The small molecule below binds the protein below.
Small molecule (SMILES): CC(=O)N[C@H]1[C@H](O[C@H]2[C@H](O)[C@@H](NC(C)=O)CO[C@@H]2CO)O[C@H](CO)[C@@H](O)[C@@H]1O

Binding-site contacts:
Ligand atom N2 contacts residue ASN55 of chain 1.B at 2.8 Å (h-bond).
Ligand atom C1 contacts residue LYS2 of chain 1.B at 4.3 Å.
Ligand atom C7 contacts residue LEU40 of chain 1.A at 4.0 Å (hydrophobic).
Ligand atom C2 contacts residue ASN55 of chain 1.B at 2.4 Å.
Ligand atom C8 contacts residue VAL150 of chain 1.A at 3.3 Å (hydrophobic).
Ligand atom C8 contacts residue THR58 of chain 1.B at 3.6 Å.
Ligand atom C7 contacts residue VAL150 of chain 1.A at 4.1 Å (hydrophobic).
Ligand atom O6 contacts residue LYS2 of chain 1.B at 1.9 Å (salt-bridge).
Ligand atom C7 contacts residue ASN55 of chain 1.B at 3.4 Å.
Ligand atom O7 contacts residue VAL150 of chain 1.A at 4.1 Å.
Ligand atom O3 contacts residue GLU126 of chain 1.A at 4.3 Å.
Ligand atom C3 contacts residue ASN55 of chain 1.B at 3.7 Å.
Ligand atom C4 contacts residue LYS2 of chain 1.B at 3.7 Å.
Ligand atom C5 contacts residue LYS2 of chain 1.B at 3.4 Å.
Ligand atom C4 contacts residue ASN55 of chain 1.B at 4.2 Å.
Ligand atom O5 contacts residue ASN55 of chain 1.B at 2.3 Å (h-bond).
Ligand atom C1 contacts residue ASN55 of chain 1.B at 1.4 Å.
Ligand atom C8 contacts residue LEU40 of chain 1.A at 4.4 Å (hydrophobic).
Ligand atom C8 contacts residue ASN55 of chain 1.B at 4.4 Å.
Ligand atom O7 contacts residue ASN55 of chain 1.B at 3.5 Å (h-bond).
Ligand atom O5 contacts residue LYS2 of chain 1.B at 3.2 Å (salt-bridge).
Ligand atom C8 contacts residue GLU126 of chain 1.A at 4.2 Å.
Ligand atom C8 contacts residue ALA128 of chain 1.A at 4.2 Å (hydrophobic).
Ligand atom O7 contacts residue LEU40 of chain 1.A at 3.1 Å.
Ligand atom C6 contacts residue LYS2 of chain 1.B at 3.0 Å.
Ligand atom O6 contacts residue PRO1 of chain 1.B at 4.4 Å.
Ligand atom C5 contacts residue ASN55 of chain 1.B at 3.6 Å.
Ligand atom C2 contacts residue LYS2 of chain 1.B at 4.3 Å.

Sequence of chain 1.B:
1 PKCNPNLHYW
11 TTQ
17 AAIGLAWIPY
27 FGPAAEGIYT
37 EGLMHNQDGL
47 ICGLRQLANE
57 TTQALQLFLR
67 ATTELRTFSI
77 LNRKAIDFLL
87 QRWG

Sequence of chain 1.A:
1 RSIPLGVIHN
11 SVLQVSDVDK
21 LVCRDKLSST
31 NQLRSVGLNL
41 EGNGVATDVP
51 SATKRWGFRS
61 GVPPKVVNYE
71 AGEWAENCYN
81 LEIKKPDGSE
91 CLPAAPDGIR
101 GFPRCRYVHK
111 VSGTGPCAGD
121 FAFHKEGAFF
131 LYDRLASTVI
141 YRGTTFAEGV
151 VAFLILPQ